This small molecule binds to this protein.
Small molecule (SMILES): O=[N+]([O-])c1ccc(O)cc1

Sequence of chain 1.A:
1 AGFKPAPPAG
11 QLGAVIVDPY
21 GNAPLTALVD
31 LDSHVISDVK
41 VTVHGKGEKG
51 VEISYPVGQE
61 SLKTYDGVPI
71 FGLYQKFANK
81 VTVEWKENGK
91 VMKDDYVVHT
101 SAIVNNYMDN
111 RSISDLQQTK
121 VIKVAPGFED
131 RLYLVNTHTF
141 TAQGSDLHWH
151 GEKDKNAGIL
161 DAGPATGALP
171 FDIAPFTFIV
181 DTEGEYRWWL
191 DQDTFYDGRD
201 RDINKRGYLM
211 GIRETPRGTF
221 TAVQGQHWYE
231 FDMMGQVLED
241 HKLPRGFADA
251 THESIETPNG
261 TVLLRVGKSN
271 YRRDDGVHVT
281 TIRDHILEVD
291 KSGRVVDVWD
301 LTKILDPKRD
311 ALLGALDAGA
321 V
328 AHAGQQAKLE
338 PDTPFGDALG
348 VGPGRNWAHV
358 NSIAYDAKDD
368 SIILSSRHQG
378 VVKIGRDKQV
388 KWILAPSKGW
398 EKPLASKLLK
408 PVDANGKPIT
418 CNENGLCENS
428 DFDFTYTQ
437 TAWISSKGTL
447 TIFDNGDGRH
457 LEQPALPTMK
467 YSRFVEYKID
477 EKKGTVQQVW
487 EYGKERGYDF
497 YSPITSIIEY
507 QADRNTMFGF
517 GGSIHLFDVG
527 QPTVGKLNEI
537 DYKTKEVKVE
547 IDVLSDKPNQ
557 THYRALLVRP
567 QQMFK

Sequence of chain 2.A:
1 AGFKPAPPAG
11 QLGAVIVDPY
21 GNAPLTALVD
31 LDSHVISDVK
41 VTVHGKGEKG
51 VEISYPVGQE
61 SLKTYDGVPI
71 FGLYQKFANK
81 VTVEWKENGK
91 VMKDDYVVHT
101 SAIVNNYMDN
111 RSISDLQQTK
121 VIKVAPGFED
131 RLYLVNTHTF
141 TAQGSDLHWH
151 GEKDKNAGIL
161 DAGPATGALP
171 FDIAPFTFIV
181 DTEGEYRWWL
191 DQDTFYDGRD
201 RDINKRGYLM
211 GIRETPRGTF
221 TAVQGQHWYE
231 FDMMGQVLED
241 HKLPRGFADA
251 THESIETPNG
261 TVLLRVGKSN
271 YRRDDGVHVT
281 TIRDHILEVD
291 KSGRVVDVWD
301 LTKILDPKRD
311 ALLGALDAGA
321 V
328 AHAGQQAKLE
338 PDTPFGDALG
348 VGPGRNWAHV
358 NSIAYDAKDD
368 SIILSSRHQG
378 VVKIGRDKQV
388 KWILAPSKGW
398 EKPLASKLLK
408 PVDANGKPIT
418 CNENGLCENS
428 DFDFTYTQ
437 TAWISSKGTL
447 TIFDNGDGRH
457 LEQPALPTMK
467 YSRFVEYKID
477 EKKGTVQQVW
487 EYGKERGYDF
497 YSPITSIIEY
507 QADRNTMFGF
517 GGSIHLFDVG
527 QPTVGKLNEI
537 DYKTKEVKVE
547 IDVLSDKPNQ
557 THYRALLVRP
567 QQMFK

Binding-site contacts:
Ligand atom C4 contacts residue HIS356 of chain 1.A at 4.2 Å.
Ligand atom C6 contacts residue THR557 of chain 1.A at 4.4 Å.
Ligand atom OH contacts residue HIS356 of chain 1.A at 3.1 Å (h-bond).
Ligand atom O3 contacts residue THR557 of chain 1.A at 3.5 Å.
Ligand atom C3 contacts residue VAL321 of chain 1.A at 3.4 Å (hydrophobic).
Ligand atom O3 contacts residue PHE3 of chain 2.A at 3.9 Å.
Ligand atom C5 contacts residue PHE171 of chain 1.A at 3.7 Å (hydrophobic).
Ligand atom OH contacts residue HIS252 of chain 1.A at 3.0 Å (h-bond).
Ligand atom C3 contacts residue HS8436 of chain 1.A at 3.6 Å.
Ligand atom C5 contacts residue HIS252 of chain 1.A at 4.2 Å.
Ligand atom C6 contacts residue PHE171 of chain 1.A at 3.9 Å (hydrophobic).
Ligand atom N1 contacts residue THR557 of chain 1.A at 4.2 Å.
Ligand atom C1 contacts residue ILE500 of chain 1.A at 4.1 Å (hydrophobic).
Ligand atom OH contacts residue HS8436 of chain 1.A at 2.7 Å (h-bond).
Ligand atom C1 contacts residue PHE171 of chain 1.A at 4.4 Å (hydrophobic).
Ligand atom C4 contacts residue HIS252 of chain 1.A at 3.9 Å.
Ligand atom C4 contacts residue PHE171 of chain 1.A at 4.2 Å (hydrophobic).
Ligand atom N1 contacts residue VAL321 of chain 1.A at 4.4 Å.
Ligand atom C5 contacts residue THR501 of chain 1.A at 4.2 Å.
Ligand atom C6 contacts residue THR501 of chain 1.A at 4.5 Å.
Ligand atom C4 contacts residue HS8436 of chain 1.A at 3.3 Å.
Ligand atom O2 contacts residue VAL321 of chain 1.A at 3.7 Å.
Ligand atom C2 contacts residue ILE500 of chain 1.A at 4.1 Å (hydrophobic).
Ligand atom N1 contacts residue PHE3 of chain 2.A at 4.5 Å.
Ligand atom C2 contacts residue VAL321 of chain 1.A at 3.3 Å (hydrophobic).
Ligand atom N1 contacts residue ILE500 of chain 1.A at 4.3 Å.
Ligand atom C1 contacts residue VAL321 of chain 1.A at 4.3 Å (hydrophobic).
Ligand atom C5 contacts residue HS8436 of chain 1.A at 4.0 Å.
Ligand atom C5 contacts residue MET210 of chain 1.A at 4.4 Å (hydrophobic).
Ligand atom C6 contacts residue TYR208 of chain 1.A at 4.0 Å (hydrophobic).
Ligand atom C3 contacts residue HIS356 of chain 1.A at 4.3 Å.
Ligand atom O2 contacts residue PHE3 of chain 2.A at 4.4 Å.
Ligand atom O3 contacts residue TYR208 of chain 1.A at 3.9 Å.